The small molecule below binds the protein below.
Small molecule (SMILES): CC(=O)N[C@H]1[C@H](O[C@H]2[C@H](O)[C@@H](NC(C)=O)CO[C@@H]2CO)O[C@H](CO)[C@@H](O[C@@H]2O[C@H](CO)[C@@H](O)[C@H](O)[C@@H]2O)[C@@H]1O

Sequence of chain 42.E:
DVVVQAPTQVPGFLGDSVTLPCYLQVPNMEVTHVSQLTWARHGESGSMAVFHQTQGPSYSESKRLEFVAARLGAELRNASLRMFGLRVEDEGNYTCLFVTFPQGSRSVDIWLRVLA

Binding-site contacts:
Ligand atom N2 contacts residue ASN78 of chain 42.E at 3.2 Å (h-bond).
Ligand atom C1 contacts residue SER80 of chain 42.E at 3.8 Å.
Ligand atom C6 contacts residue ALA69 of chain 42.E at 4.1 Å (hydrophobic).
Ligand atom C6 contacts residue ASN78 of chain 42.E at 4.5 Å.
Ligand atom C1 contacts residue ALA69 of chain 42.E at 4.3 Å (hydrophobic).
Ligand atom C5 contacts residue VAL68 of chain 42.E at 4.4 Å (hydrophobic).
Ligand atom O5 contacts residue ASN78 of chain 42.E at 2.2 Å (h-bond).
Ligand atom O7 contacts residue TYR23 of chain 42.E at 4.2 Å.
Ligand atom C1 contacts residue ASN78 of chain 42.E at 1.4 Å.
Ligand atom C5 contacts residue ASN78 of chain 42.E at 3.5 Å.
Ligand atom O6 contacts residue ALA69 of chain 42.E at 4.0 Å.
Ligand atom C5 contacts residue ALA69 of chain 42.E at 4.4 Å (hydrophobic).
Ligand atom C7 contacts residue TYR23 of chain 42.E at 4.0 Å (hydrophobic).
Ligand atom O5 contacts residue SER80 of chain 42.E at 4.1 Å.
Ligand atom C3 contacts residue ASN78 of chain 42.E at 4.0 Å.
Ligand atom C5 contacts residue SER80 of chain 42.E at 4.0 Å.
Ligand atom C4 contacts residue ASN78 of chain 42.E at 4.2 Å.
Ligand atom C2 contacts residue ASN78 of chain 42.E at 2.7 Å.
Ligand atom O5 contacts residue ALA69 of chain 42.E at 3.5 Å.
Ligand atom C7 contacts residue ASN78 of chain 42.E at 3.9 Å.
Ligand atom C6 contacts residue VAL68 of chain 42.E at 3.1 Å (hydrophobic).
Ligand atom C8 contacts residue TYR23 of chain 42.E at 3.3 Å (hydrophobic).
Ligand atom O6 contacts residue VAL68 of chain 42.E at 3.8 Å.
Ligand atom O7 contacts residue ASN78 of chain 42.E at 4.0 Å.